Sequence of chain 1.A:
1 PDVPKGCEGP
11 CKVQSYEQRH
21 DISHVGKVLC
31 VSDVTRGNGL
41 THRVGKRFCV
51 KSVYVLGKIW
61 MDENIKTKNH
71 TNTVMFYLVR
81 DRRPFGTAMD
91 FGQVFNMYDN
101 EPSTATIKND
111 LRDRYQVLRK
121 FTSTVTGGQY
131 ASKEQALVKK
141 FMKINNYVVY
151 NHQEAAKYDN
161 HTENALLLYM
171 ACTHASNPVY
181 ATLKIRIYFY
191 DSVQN

Binding-site contacts:
Ligand atom OP2 contacts residue TYR188 of chain 1.A at 3.1 Å (h-bond).
Ligand atom P contacts residue TYR188 of chain 1.A at 3.5 Å.
Ligand atom P contacts residue ARG186 of chain 1.A at 4.1 Å.
Ligand atom C4 contacts residue LYS51 of chain 1.A at 4.1 Å.
Ligand atom N9 contacts residue PHE141 of chain 1.A at 3.8 Å.
Ligand atom OP2 contacts residue TYR54 of chain 1.A at 2.8 Å (h-bond).
Ligand atom OP2 contacts residue ARG186 of chain 1.A at 3.5 Å (salt-bridge).
Ligand atom O2 contacts residue TYR188 of chain 1.A at 3.1 Å.
Ligand atom C8 contacts residue TYR54 of chain 1.A at 3.9 Å (hydrophobic).
Ligand atom C4 contacts residue PHE141 of chain 1.A at 3.4 Å (hydrophobic).
Ligand atom C2' contacts residue TYR54 of chain 1.A at 3.9 Å (hydrophobic).
Ligand atom C5 contacts residue PHE141 of chain 1.A at 3.4 Å (hydrophobic).
Ligand atom C6 contacts residue PHE141 of chain 1.A at 3.7 Å (hydrophobic).
Ligand atom C3' contacts residue TYR188 of chain 1.A at 3.1 Å (hydrophobic).
Ligand atom C5 contacts residue ASP2 of chain 1.A at 3.6 Å.
Ligand atom C2' contacts residue TYR188 of chain 1.A at 3.0 Å (hydrophobic).
Ligand atom C2' contacts residue CYS11 of chain 1.A at 3.6 Å (hydrophobic).
Ligand atom C5 contacts residue CYS11 of chain 1.A at 4.0 Å (hydrophobic).
Ligand atom C6 contacts residue CYS11 of chain 1.A at 3.9 Å (hydrophobic).
Ligand atom P contacts residue TYR54 of chain 1.A at 4.2 Å.
Ligand atom C8 contacts residue PHE141 of chain 1.A at 3.8 Å (hydrophobic).
Ligand atom C4 contacts residue CYS11 of chain 1.A at 4.0 Å (hydrophobic).
Ligand atom N7 contacts residue PHE141 of chain 1.A at 3.5 Å.
Ligand atom C2 contacts residue TYR188 of chain 1.A at 3.9 Å (hydrophobic).
Ligand atom N4 contacts residue SER52 of chain 1.A at 3.7 Å.
Ligand atom C2 contacts residue PHE141 of chain 1.A at 3.6 Å (hydrophobic).
Ligand atom N3 contacts residue PHE141 of chain 1.A at 3.6 Å.
Ligand atom N1 contacts residue CYS11 of chain 1.A at 3.7 Å.
Ligand atom C5 contacts residue LYS51 of chain 1.A at 3.9 Å.
Ligand atom C2 contacts residue CYS11 of chain 1.A at 3.7 Å (hydrophobic).
Ligand atom C3' contacts residue CYS11 of chain 1.A at 4.2 Å (hydrophobic).
Ligand atom N3 contacts residue CYS11 of chain 1.A at 3.9 Å.
Ligand atom N6 contacts residue PHE141 of chain 1.A at 3.7 Å.
Ligand atom N4 contacts residue LYS51 of chain 1.A at 3.4 Å.
Ligand atom OP2 contacts residue VAL13 of chain 1.A at 4.0 Å.
Ligand atom O3' contacts residue TYR188 of chain 1.A at 2.8 Å (h-bond).
Ligand atom N1 contacts residue PHE141 of chain 1.A at 3.6 Å.
Ligand atom C5 contacts residue TYR190 of chain 1.A at 3.9 Å (hydrophobic).
Ligand atom N3 contacts residue TYR188 of chain 1.A at 3.8 Å.
Ligand atom OP1 contacts residue ARG186 of chain 1.A at 3.8 Å.

This protein binds this small molecule.
Small molecule (SMILES): Nc1ccn([C@H]2C[C@H](O[P](=O)(O)OC[C@H]3O[C@@H](n4cnc5c(N)ncnc54)C[C@@H]3O[P](=O)(O)OC[C@H]3O[C@@H](n4cnc5c(N)ncnc54)C[C@@H]3O[P](=O)(O)OC[C@H]3O[C@@H](n4ccc(N)nc4=O)C[C@@H]3O[P](=O)(O)OC[C@H]3O[C@@H](n4ccc(N)nc4=O)C[C@@H]3O[P](=O)(O)OC[C@H]3O[C@@H](n4cnc5c(N)ncnc54)C[C@@H]3O[P](=O)(O)OC[C@H]3O[C@@H](n4ccc(N)nc4=O)C[C@@H]3O)[C@@H](COP(=O)=O)O2)c(=O)n1